The small molecule below binds the protein below.
Small molecule (SMILES): CC(=O)N[C@@H]1[C@@H](O)[C@H](O)[C@@H](CO)O[C@H]1O

Sequence of chain 1.A:
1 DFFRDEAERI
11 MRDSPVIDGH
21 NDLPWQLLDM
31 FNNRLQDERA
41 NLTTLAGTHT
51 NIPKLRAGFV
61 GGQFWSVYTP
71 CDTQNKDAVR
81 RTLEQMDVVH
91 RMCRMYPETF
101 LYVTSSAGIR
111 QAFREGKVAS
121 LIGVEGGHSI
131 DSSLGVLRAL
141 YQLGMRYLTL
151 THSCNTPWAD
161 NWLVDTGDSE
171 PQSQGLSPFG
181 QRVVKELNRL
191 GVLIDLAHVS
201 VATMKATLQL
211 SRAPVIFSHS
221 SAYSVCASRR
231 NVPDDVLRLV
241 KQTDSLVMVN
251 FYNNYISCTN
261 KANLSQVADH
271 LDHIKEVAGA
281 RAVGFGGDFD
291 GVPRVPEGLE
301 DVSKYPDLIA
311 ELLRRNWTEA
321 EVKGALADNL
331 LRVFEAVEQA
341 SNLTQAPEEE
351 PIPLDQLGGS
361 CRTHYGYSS

Binding-site contacts:
Ligand atom O6 contacts residue THR318 of chain 1.A at 3.8 Å.
Ligand atom C2 contacts residue ASN316 of chain 1.A at 2.4 Å.
Ligand atom C7 contacts residue ASN316 of chain 1.A at 3.5 Å.
Ligand atom C4 contacts residue ASN316 of chain 1.A at 4.2 Å.
Ligand atom C5 contacts residue ASN316 of chain 1.A at 3.6 Å.
Ligand atom C3 contacts residue ASN316 of chain 1.A at 3.8 Å.
Ligand atom N2 contacts residue ASN316 of chain 1.A at 2.9 Å (h-bond).
Ligand atom O7 contacts residue ASN316 of chain 1.A at 3.8 Å.
Ligand atom C1 contacts residue ASN316 of chain 1.A at 1.4 Å.
Ligand atom O5 contacts residue ASN316 of chain 1.A at 2.4 Å (h-bond).